Sequence of chain 1.C:
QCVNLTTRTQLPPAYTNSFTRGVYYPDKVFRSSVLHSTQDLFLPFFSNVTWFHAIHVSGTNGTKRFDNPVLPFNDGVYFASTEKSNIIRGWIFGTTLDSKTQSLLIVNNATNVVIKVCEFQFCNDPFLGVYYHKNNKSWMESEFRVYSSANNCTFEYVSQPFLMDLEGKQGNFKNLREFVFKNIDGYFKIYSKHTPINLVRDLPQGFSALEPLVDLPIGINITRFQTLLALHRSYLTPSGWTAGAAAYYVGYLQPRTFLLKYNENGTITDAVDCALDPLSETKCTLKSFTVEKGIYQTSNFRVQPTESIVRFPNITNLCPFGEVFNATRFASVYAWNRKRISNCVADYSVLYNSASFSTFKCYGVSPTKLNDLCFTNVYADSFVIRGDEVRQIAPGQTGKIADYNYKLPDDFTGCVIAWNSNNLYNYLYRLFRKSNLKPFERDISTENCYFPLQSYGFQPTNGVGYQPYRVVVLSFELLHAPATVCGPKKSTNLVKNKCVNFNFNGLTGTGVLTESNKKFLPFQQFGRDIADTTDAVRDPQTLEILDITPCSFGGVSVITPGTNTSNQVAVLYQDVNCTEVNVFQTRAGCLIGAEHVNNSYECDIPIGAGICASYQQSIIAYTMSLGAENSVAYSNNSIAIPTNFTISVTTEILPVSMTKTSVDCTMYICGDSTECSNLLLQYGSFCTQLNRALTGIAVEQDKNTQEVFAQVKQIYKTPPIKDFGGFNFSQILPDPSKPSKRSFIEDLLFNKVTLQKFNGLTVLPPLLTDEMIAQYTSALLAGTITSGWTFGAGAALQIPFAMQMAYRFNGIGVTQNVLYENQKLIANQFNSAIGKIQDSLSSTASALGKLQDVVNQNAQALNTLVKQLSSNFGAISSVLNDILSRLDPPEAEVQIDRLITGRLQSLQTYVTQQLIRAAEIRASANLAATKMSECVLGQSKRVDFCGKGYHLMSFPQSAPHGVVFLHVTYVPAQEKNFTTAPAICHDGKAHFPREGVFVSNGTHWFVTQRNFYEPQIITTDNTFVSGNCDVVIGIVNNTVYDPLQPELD

The small molecule below binds the protein below.
Small molecule (SMILES): CC(=O)N[C@@H]1[C@@H](O)[C@H](O)[C@@H](CO)O[C@H]1O

Binding-site contacts:
Ligand atom C7 contacts residue GLY339 of chain 1.C at 3.8 Å.
Ligand atom C5 contacts residue ASN343 of chain 1.C at 3.7 Å.
Ligand atom C8 contacts residue LEU368 of chain 1.C at 4.1 Å (hydrophobic).
Ligand atom C8 contacts residue PHE342 of chain 1.C at 3.9 Å (hydrophobic).
Ligand atom O7 contacts residue GLY339 of chain 1.C at 3.4 Å.
Ligand atom N2 contacts residue ASN343 of chain 1.C at 2.9 Å (h-bond).
Ligand atom O7 contacts residue PHE338 of chain 1.C at 4.3 Å.
Ligand atom C7 contacts residue PHE338 of chain 1.C at 4.2 Å (hydrophobic).
Ligand atom C7 contacts residue ASN343 of chain 1.C at 3.6 Å.
Ligand atom O5 contacts residue ASN343 of chain 1.C at 2.4 Å (h-bond).
Ligand atom C2 contacts residue ASN343 of chain 1.C at 2.5 Å.
Ligand atom C8 contacts residue PHE338 of chain 1.C at 3.3 Å (hydrophobic).
Ligand atom O7 contacts residue ASN343 of chain 1.C at 3.9 Å.
Ligand atom C3 contacts residue ASN343 of chain 1.C at 3.8 Å.
Ligand atom C1 contacts residue ASN343 of chain 1.C at 1.4 Å.
Ligand atom C8 contacts residue GLY339 of chain 1.C at 3.8 Å.
Ligand atom C4 contacts residue ASN343 of chain 1.C at 4.2 Å.